Binding-site contacts:
Ligand atom O5 contacts residue ASN164 of chain 1.I at 4.5 Å.
Ligand atom C1 contacts residue NAG1 of chain 1.L at 4.3 Å.
Ligand atom C7 contacts residue NAG1 of chain 1.RA at 4.2 Å.
Ligand atom C7 contacts residue NAG1 of chain 1.L at 3.9 Å.
Ligand atom O5 contacts residue ASN164 of chain 1.F at 2.4 Å (h-bond).
Ligand atom C8 contacts residue NAG1 of chain 1.L at 3.1 Å.
Ligand atom O7 contacts residue THR166 of chain 1.F at 4.1 Å.
Ligand atom C7 contacts residue THR166 of chain 1.F at 4.1 Å.
Ligand atom C5 contacts residue ASN164 of chain 1.F at 3.7 Å.
Ligand atom C6 contacts residue NAG1 of chain 1.RA at 4.3 Å.
Ligand atom C2 contacts residue ASN164 of chain 1.F at 2.5 Å.
Ligand atom C2 contacts residue NAG1 of chain 1.RA at 4.3 Å.
Ligand atom O7 contacts residue ASN164 of chain 1.F at 4.2 Å.
Ligand atom C8 contacts residue THR166 of chain 1.F at 3.3 Å.
Ligand atom O5 contacts residue NAG1 of chain 1.RA at 4.3 Å.
Ligand atom O3 contacts residue NAG1 of chain 1.RA at 4.4 Å.
Ligand atom C1 contacts residue ASN164 of chain 1.A at 4.1 Å.
Ligand atom O7 contacts residue NAG1 of chain 1.RA at 3.1 Å.
Ligand atom C5 contacts residue NAG1 of chain 1.L at 4.3 Å.
Ligand atom C3 contacts residue NAG1 of chain 1.L at 4.4 Å.
Ligand atom N2 contacts residue ASN164 of chain 1.A at 4.2 Å.
Ligand atom N2 contacts residue NAG1 of chain 1.L at 3.7 Å.
Ligand atom N2 contacts residue ASN164 of chain 1.F at 2.9 Å (h-bond).
Ligand atom C4 contacts residue NAG1 of chain 1.RA at 4.4 Å.
Ligand atom C8 contacts residue THR166 of chain 1.A at 4.3 Å.
Ligand atom C4 contacts residue ASN164 of chain 1.F at 4.3 Å.
Ligand atom C7 contacts residue ASN164 of chain 1.F at 4.0 Å.
Ligand atom C1 contacts residue ASN164 of chain 1.F at 1.4 Å.
Ligand atom C3 contacts residue ASN164 of chain 1.F at 3.8 Å.

Sequence of chain 1.I:
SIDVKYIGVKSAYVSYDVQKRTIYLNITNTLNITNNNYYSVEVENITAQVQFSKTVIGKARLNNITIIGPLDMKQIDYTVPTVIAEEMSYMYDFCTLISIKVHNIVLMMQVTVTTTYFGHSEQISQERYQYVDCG

Sequence of chain 1.A:
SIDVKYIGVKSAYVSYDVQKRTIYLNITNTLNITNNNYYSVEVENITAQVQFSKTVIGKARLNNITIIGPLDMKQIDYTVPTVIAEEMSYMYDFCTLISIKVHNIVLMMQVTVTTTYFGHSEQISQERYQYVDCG

The protein below binds the small molecule below.
Small molecule (SMILES): CC(=O)N[C@@H]1[C@@H](O)[C@H](O)[C@@H](CO)O[C@H]1O

Sequence of chain 1.F:
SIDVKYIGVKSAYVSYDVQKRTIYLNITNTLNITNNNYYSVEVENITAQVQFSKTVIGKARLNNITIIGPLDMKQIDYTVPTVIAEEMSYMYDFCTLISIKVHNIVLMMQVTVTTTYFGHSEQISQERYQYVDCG